Binding-site contacts:
Ligand atom C7 contacts residue PHE29 of chain 1.A at 4.1 Å (hydrophobic).
Ligand atom C1 contacts residue ASP28 of chain 1.A at 4.2 Å.
Ligand atom C8 contacts residue SER453 of chain 1.C at 3.8 Å.
Ligand atom O5 contacts residue ASN143 of chain 1.A at 2.4 Å (h-bond).
Ligand atom C8 contacts residue ILE142 of chain 1.A at 3.8 Å (hydrophobic).
Ligand atom N2 contacts residue PHE29 of chain 1.A at 4.3 Å.
Ligand atom C1 contacts residue ASN143 of chain 1.A at 1.4 Å.
Ligand atom O7 contacts residue ASN143 of chain 1.A at 3.5 Å (h-bond).
Ligand atom C2 contacts residue ASN143 of chain 1.A at 2.5 Å.
Ligand atom C4 contacts residue ASN143 of chain 1.A at 4.3 Å.
Ligand atom C7 contacts residue ARG457 of chain 1.C at 4.2 Å.
Ligand atom C8 contacts residue ASP28 of chain 1.A at 3.5 Å.
Ligand atom N2 contacts residue ASN143 of chain 1.A at 2.8 Å (h-bond).
Ligand atom O7 contacts residue PHE29 of chain 1.A at 3.2 Å.
Ligand atom O3 contacts residue ASP28 of chain 1.A at 4.3 Å.
Ligand atom O7 contacts residue TYR450 of chain 1.C at 3.3 Å (h-bond).
Ligand atom C2 contacts residue ASP28 of chain 1.A at 4.0 Å.
Ligand atom C7 contacts residue TYR450 of chain 1.C at 4.2 Å (hydrophobic).
Ligand atom C8 contacts residue SER454 of chain 1.C at 4.1 Å.
Ligand atom O6 contacts residue PHE29 of chain 1.A at 3.5 Å.
Ligand atom C5 contacts residue ASN30 of chain 1.A at 4.3 Å.
Ligand atom O4 contacts residue PHE29 of chain 1.A at 4.0 Å.
Ligand atom C3 contacts residue ASP28 of chain 1.A at 4.3 Å.
Ligand atom C6 contacts residue ASN30 of chain 1.A at 4.0 Å.
Ligand atom C3 contacts residue ASN143 of chain 1.A at 3.8 Å.
Ligand atom C8 contacts residue PHE187 of chain 1.A at 4.4 Å (hydrophobic).
Ligand atom C5 contacts residue ASN143 of chain 1.A at 3.7 Å.
Ligand atom O7 contacts residue PHE187 of chain 1.A at 4.0 Å.
Ligand atom C1 contacts residue PHE29 of chain 1.A at 4.5 Å (hydrophobic).
Ligand atom O7 contacts residue ARG457 of chain 1.C at 3.3 Å.
Ligand atom O4 contacts residue ASN30 of chain 1.A at 4.4 Å.
Ligand atom O4 contacts residue NAG1 of chain 1.RA at 3.6 Å (h-bond).
Ligand atom C2 contacts residue PHE29 of chain 1.A at 3.8 Å (hydrophobic).
Ligand atom C8 contacts residue ASN143 of chain 1.A at 4.4 Å.
Ligand atom C1 contacts residue THR165 of chain 1.A at 4.3 Å.
Ligand atom O6 contacts residue ASN30 of chain 1.A at 3.1 Å (h-bond).
Ligand atom N2 contacts residue ASP28 of chain 1.A at 3.0 Å (salt-bridge).
Ligand atom C7 contacts residue ASN143 of chain 1.A at 3.4 Å.
Ligand atom C6 contacts residue NAG1 of chain 1.RA at 4.2 Å.
Ligand atom C7 contacts residue ASP28 of chain 1.A at 3.8 Å.

This small molecule binds to this protein.
Small molecule (SMILES): CC(=O)N[C@H]1[C@H](O[C@H]2[C@H](O)[C@@H](NC(C)=O)CO[C@@H]2CO)O[C@H](CO)[C@@H](O[C@@H]2O[C@H](CO)[C@@H](O)[C@H](O)[C@@H]2O)[C@@H]1O

Sequence of chain 1.C:
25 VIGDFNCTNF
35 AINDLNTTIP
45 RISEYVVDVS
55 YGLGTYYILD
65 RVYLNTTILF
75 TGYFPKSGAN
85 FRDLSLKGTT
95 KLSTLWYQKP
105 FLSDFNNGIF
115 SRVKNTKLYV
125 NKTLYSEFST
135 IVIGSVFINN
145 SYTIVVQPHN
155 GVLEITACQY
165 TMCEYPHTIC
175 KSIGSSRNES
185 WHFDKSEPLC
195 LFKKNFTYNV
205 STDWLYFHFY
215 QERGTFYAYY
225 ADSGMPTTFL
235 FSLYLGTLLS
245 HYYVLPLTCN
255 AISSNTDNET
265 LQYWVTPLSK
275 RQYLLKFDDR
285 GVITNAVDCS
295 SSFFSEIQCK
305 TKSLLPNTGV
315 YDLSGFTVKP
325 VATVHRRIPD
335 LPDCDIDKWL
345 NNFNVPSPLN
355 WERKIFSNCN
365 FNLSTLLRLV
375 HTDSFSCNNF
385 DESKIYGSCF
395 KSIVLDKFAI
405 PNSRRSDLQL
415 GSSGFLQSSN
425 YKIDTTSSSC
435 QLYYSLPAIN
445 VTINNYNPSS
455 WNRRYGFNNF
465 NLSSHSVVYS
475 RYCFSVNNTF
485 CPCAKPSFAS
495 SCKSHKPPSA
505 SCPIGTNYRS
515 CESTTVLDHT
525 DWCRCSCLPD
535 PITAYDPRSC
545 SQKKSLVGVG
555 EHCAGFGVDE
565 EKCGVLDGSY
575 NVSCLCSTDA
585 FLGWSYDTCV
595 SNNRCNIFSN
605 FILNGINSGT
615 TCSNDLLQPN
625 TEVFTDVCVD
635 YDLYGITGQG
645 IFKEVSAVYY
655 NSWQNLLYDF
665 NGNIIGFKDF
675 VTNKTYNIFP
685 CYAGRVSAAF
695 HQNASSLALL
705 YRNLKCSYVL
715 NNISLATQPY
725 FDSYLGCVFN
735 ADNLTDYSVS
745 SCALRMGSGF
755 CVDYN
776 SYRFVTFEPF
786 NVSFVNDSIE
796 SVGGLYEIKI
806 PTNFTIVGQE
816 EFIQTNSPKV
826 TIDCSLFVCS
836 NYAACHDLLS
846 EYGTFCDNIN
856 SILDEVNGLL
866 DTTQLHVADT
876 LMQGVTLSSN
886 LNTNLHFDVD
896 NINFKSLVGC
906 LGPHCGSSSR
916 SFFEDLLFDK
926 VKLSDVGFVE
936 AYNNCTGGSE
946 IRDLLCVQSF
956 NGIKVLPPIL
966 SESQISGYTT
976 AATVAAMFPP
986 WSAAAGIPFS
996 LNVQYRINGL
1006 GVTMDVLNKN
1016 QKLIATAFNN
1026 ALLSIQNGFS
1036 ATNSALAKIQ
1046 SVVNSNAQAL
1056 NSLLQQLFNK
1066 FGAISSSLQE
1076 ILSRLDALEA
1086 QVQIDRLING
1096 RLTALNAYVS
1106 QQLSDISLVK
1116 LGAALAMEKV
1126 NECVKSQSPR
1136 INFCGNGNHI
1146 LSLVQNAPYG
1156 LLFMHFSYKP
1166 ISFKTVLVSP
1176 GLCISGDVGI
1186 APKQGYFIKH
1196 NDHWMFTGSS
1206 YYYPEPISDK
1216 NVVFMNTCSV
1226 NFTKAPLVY

Sequence of chain 1.A:
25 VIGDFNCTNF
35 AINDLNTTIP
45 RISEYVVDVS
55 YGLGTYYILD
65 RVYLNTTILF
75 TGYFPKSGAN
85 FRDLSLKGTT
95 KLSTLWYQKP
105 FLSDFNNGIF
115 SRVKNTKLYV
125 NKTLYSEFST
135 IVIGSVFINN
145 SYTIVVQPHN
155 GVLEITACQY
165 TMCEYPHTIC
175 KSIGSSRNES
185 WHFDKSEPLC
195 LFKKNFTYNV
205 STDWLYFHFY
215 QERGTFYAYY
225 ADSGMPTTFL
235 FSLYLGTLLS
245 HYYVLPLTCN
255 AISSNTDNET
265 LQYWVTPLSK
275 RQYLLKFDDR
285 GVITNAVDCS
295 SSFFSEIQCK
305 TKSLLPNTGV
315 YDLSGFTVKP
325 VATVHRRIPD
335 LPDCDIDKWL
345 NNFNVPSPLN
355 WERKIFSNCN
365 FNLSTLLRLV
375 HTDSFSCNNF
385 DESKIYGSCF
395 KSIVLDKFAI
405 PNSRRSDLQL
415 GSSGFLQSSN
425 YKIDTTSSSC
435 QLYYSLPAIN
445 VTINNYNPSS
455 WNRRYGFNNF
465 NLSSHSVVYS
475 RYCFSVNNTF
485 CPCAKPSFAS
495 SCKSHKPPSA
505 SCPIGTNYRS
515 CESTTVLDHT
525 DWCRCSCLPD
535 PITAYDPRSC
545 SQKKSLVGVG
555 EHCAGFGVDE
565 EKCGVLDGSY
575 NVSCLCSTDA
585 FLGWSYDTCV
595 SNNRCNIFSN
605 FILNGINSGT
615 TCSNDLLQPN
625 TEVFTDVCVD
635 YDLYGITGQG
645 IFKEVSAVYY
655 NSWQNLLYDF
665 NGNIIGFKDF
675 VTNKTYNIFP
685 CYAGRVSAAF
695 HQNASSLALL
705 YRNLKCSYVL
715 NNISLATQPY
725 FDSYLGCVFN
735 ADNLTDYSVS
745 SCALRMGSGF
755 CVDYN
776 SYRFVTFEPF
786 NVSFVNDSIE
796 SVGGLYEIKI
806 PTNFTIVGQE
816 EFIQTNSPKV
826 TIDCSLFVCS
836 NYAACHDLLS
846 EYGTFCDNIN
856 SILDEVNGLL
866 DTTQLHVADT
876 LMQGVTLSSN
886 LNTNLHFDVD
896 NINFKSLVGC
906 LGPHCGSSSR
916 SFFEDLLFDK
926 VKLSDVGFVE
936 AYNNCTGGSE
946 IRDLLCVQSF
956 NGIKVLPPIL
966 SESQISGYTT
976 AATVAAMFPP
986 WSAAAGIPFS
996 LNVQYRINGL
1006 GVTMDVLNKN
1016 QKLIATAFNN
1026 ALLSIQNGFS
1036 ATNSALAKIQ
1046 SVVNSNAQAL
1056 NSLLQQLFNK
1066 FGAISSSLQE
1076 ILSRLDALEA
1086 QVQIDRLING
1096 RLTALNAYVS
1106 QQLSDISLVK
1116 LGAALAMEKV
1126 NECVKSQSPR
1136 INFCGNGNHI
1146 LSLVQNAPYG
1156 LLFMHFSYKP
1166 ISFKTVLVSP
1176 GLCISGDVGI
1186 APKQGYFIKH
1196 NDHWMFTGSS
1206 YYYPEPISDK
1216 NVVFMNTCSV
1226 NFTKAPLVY